Binding-site contacts:
Ligand atom C3 contacts residue THR651 of chain 1.B at 3.7 Å.
Ligand atom C7 contacts residue ASN649 of chain 1.B at 3.0 Å.
Ligand atom C2 contacts residue THR651 of chain 1.B at 4.5 Å.
Ligand atom O4 contacts residue THR651 of chain 1.B at 3.8 Å.
Ligand atom O5 contacts residue GLU652 of chain 1.B at 2.8 Å (salt-bridge).
Ligand atom C2 contacts residue ASN649 of chain 1.B at 2.4 Å.
Ligand atom C4 contacts residue ASN649 of chain 1.B at 4.2 Å.
Ligand atom C3 contacts residue ASN649 of chain 1.B at 3.8 Å.
Ligand atom C1 contacts residue ASN649 of chain 1.B at 1.4 Å.
Ligand atom C6 contacts residue GLU652 of chain 1.B at 3.1 Å.
Ligand atom C1 contacts residue GLU652 of chain 1.B at 3.8 Å.
Ligand atom C8 contacts residue ASN649 of chain 1.B at 4.3 Å.
Ligand atom C4 contacts residue THR651 of chain 1.B at 3.9 Å.
Ligand atom C5 contacts residue ASN649 of chain 1.B at 3.7 Å.
Ligand atom C5 contacts residue THR651 of chain 1.B at 3.6 Å.
Ligand atom C1 contacts residue THR651 of chain 1.B at 4.2 Å.
Ligand atom O5 contacts residue ASN649 of chain 1.B at 2.4 Å (h-bond).
Ligand atom O6 contacts residue GLU652 of chain 1.B at 2.5 Å (salt-bridge).
Ligand atom O5 contacts residue THR651 of chain 1.B at 4.4 Å.
Ligand atom N2 contacts residue ASN649 of chain 1.B at 2.9 Å (h-bond).
Ligand atom O7 contacts residue ASN649 of chain 1.B at 2.8 Å (h-bond).
Ligand atom C5 contacts residue GLU652 of chain 1.B at 3.4 Å.

This small molecule binds to this protein.
Small molecule (SMILES): CC(=O)N[C@@H]1[C@@H](O)[C@H](O)[C@@H](CO)O[C@H]1O

Sequence of chain 1.B:
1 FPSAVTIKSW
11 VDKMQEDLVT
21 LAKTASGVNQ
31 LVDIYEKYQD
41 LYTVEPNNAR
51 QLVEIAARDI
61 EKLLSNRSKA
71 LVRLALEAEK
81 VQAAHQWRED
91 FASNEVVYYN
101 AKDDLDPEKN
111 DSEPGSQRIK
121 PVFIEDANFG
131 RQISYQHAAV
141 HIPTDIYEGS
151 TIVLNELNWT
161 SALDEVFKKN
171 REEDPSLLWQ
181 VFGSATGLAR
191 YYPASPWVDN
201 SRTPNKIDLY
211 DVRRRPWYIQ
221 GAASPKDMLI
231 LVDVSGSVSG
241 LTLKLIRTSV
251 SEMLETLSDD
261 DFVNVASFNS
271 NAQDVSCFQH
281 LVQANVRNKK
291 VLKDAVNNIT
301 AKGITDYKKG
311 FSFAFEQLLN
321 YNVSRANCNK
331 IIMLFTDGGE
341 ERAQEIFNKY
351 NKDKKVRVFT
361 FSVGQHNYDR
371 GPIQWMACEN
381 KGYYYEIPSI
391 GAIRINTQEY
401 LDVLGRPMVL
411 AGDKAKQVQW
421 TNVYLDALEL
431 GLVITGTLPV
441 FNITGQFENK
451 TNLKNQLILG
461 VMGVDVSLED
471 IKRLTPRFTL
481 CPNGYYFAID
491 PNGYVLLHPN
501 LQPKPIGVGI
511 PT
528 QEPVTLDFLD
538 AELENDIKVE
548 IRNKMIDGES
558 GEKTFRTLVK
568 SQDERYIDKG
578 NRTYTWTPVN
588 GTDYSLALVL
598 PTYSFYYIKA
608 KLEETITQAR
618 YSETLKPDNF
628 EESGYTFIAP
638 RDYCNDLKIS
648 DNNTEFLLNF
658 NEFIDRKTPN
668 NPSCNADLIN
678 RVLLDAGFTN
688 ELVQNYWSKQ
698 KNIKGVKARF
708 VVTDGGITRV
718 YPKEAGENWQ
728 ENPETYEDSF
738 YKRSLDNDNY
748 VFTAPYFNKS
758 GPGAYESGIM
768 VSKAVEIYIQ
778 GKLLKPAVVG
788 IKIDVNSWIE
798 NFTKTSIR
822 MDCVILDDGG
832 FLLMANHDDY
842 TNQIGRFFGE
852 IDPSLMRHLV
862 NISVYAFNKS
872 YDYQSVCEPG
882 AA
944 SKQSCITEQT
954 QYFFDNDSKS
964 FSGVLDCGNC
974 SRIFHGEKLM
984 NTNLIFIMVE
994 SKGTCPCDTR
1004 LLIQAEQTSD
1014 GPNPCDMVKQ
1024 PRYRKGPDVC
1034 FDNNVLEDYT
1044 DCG